The small molecule below binds the protein below.
Small molecule (SMILES): CC(=O)N[C@@H]1[C@@H](O)[C@H](O)[C@@H](CO)O[C@H]1O

Binding-site contacts:
Ligand atom C5 contacts residue SER526 of chain 1.B at 4.3 Å.
Ligand atom C6 contacts residue SER500 of chain 1.B at 3.3 Å.
Ligand atom O5 contacts residue SER526 of chain 1.B at 4.3 Å.
Ligand atom C4 contacts residue ASN524 of chain 1.B at 4.2 Å.
Ligand atom O5 contacts residue SER500 of chain 1.B at 3.4 Å.
Ligand atom N2 contacts residue ASN524 of chain 1.B at 3.1 Å (h-bond).
Ligand atom C7 contacts residue ASN524 of chain 1.B at 4.5 Å.
Ligand atom C3 contacts residue ASN524 of chain 1.B at 3.9 Å.
Ligand atom C5 contacts residue SER500 of chain 1.B at 4.1 Å.
Ligand atom C2 contacts residue ASN524 of chain 1.B at 2.6 Å.
Ligand atom C5 contacts residue ASN524 of chain 1.B at 3.7 Å.
Ligand atom O6 contacts residue SER500 of chain 1.B at 3.5 Å (h-bond).
Ligand atom C6 contacts residue SER526 of chain 1.B at 4.3 Å.
Ligand atom C1 contacts residue SER500 of chain 1.B at 4.2 Å.
Ligand atom O5 contacts residue ASN524 of chain 1.B at 2.4 Å (h-bond).
Ligand atom C1 contacts residue ASN524 of chain 1.B at 1.5 Å.

Sequence of chain 1.B:
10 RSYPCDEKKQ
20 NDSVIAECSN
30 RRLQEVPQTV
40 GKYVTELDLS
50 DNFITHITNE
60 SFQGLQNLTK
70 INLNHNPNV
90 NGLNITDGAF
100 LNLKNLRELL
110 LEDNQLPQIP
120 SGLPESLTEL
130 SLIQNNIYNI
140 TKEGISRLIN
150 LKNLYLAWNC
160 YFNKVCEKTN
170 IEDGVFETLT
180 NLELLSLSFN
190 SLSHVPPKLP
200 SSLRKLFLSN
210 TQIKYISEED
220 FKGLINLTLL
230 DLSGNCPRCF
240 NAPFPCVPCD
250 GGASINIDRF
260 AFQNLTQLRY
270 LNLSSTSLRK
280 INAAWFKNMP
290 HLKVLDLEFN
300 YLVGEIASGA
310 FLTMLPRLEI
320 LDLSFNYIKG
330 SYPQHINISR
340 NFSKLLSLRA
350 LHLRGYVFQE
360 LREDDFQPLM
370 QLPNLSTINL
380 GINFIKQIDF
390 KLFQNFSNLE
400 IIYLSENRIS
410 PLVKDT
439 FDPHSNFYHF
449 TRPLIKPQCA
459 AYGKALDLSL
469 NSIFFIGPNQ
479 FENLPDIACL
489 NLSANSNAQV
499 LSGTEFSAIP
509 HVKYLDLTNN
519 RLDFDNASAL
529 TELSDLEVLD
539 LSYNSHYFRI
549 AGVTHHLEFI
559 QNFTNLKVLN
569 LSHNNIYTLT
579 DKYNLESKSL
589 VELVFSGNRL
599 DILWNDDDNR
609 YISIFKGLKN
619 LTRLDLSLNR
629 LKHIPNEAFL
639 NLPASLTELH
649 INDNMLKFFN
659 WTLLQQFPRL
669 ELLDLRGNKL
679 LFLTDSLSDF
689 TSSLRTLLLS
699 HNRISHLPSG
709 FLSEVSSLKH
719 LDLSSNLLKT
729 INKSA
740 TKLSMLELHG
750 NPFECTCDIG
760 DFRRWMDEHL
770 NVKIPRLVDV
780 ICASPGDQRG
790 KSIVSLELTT